The protein below binds the small molecule below.
Small molecule (SMILES): C[N+]1(C)[C@@H]2CC(OC(=O)C(O)(c3cccs3)c3cccs3)C[C@H]1[C@@H]1O[C@@H]12

Binding-site contacts:
Ligand atom N2 contacts residue TYR374 of chain 1.B at 3.9 Å.
Ligand atom O29 contacts residue TRP348 of chain 1.B at 3.8 Å.
Ligand atom C12 contacts residue SER97 of chain 1.B at 3.6 Å.
Ligand atom C5 contacts residue TYR351 of chain 1.B at 3.9 Å (hydrophobic).
Ligand atom C1 contacts residue TYR374 of chain 1.B at 3.5 Å (hydrophobic).
Ligand atom O10 contacts residue SER97 of chain 1.B at 3.5 Å (h-bond).
Ligand atom C12 contacts residue ASP93 of chain 1.B at 3.4 Å.
Ligand atom C6 contacts residue CYS377 of chain 1.B at 3.7 Å (hydrophobic).
Ligand atom C41 contacts residue TYR94 of chain 1.B at 3.7 Å (hydrophobic).
Ligand atom C42 contacts residue TRP145 of chain 1.B at 3.4 Å (hydrophobic).
Ligand atom C12 contacts residue TYR374 of chain 1.B at 3.6 Å (hydrophobic).
Ligand atom C12 contacts residue TYR378 of chain 1.B at 3.6 Å (hydrophobic).
Ligand atom C4 contacts residue TYR351 of chain 1.B at 3.7 Å (hydrophobic).
Ligand atom C34 contacts residue TYR351 of chain 1.B at 3.5 Å (hydrophobic).
Ligand atom S37 contacts residue ALA181 of chain 1.B at 3.6 Å.
Ligand atom C8 contacts residue SER97 of chain 1.B at 3.4 Å.
Ligand atom C7 contacts residue SER97 of chain 1.B at 3.5 Å.
Ligand atom C41 contacts residue TRP145 of chain 1.B at 3.8 Å (hydrophobic).
Ligand atom C3 contacts residue TYR374 of chain 1.B at 3.4 Å (hydrophobic).
Ligand atom C1 contacts residue CYS377 of chain 1.B at 3.6 Å (hydrophobic).
Ligand atom O29 contacts residue TYR351 of chain 1.B at 3.7 Å.
Ligand atom C43 contacts residue ASN98 of chain 1.B at 3.6 Å.
Ligand atom S37 contacts residue THR180 of chain 1.B at 3.6 Å.
Ligand atom O10 contacts residue TYR94 of chain 1.B at 3.3 Å.
Ligand atom O10 contacts residue ASP93 of chain 1.B at 3.6 Å.
Ligand atom C42 contacts residue TYR94 of chain 1.B at 3.7 Å (hydrophobic).
Ligand atom O33 contacts residue ASN352 of chain 1.B at 2.7 Å (h-bond).
Ligand atom C30 contacts residue ASN352 of chain 1.B at 3.5 Å.
Ligand atom C43 contacts residue TRP145 of chain 1.B at 3.8 Å (hydrophobic).
Ligand atom C31 contacts residue ASN352 of chain 1.B at 3.9 Å.
Ligand atom C6 contacts residue TRP348 of chain 1.B at 3.7 Å (hydrophobic).
Ligand atom C28 contacts residue ASN352 of chain 1.B at 3.6 Å.
Ligand atom S44 contacts residue TRP348 of chain 1.B at 3.7 Å.
Ligand atom O29 contacts residue ASN352 of chain 1.B at 2.9 Å (h-bond).
Ligand atom C4 contacts residue TYR374 of chain 1.B at 3.5 Å (hydrophobic).
Ligand atom O33 contacts residue PHE185 of chain 1.B at 3.2 Å.
Ligand atom C36 contacts residue THR177 of chain 1.B at 3.5 Å.
Ligand atom C1 contacts residue TYR378 of chain 1.B at 3.9 Å (hydrophobic).
Ligand atom C9 contacts residue TYR94 of chain 1.B at 3.4 Å (hydrophobic).
Ligand atom S44 contacts residue ALA184 of chain 1.B at 3.6 Å.

Sequence of chain 1.B:
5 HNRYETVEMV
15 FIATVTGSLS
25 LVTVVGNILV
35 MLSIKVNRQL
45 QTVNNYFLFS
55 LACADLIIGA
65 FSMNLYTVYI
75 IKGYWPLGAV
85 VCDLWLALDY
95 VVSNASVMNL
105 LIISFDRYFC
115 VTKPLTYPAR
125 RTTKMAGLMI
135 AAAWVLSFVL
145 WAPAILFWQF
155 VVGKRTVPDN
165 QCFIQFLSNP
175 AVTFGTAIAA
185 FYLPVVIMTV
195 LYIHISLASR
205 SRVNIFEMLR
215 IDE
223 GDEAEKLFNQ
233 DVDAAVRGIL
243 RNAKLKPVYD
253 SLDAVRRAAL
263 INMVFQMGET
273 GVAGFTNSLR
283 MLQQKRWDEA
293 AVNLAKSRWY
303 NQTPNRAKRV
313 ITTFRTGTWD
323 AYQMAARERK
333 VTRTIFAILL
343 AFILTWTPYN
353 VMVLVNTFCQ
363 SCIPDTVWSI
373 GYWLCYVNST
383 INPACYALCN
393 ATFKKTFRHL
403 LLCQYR